Binding-site contacts:
Ligand atom O5 contacts residue SER787 of chain 1.A at 3.7 Å.
Ligand atom N2 contacts residue ASN785 of chain 1.A at 2.9 Å (h-bond).
Ligand atom C2 contacts residue SER787 of chain 1.A at 4.3 Å.
Ligand atom C3 contacts residue ASN785 of chain 1.A at 3.8 Å.
Ligand atom C5 contacts residue ASN785 of chain 1.A at 3.7 Å.
Ligand atom C1 contacts residue ASN785 of chain 1.A at 1.4 Å.
Ligand atom C7 contacts residue ASN785 of chain 1.A at 3.8 Å.
Ligand atom C3 contacts residue SER787 of chain 1.A at 4.4 Å.
Ligand atom O6 contacts residue GLN788 of chain 1.A at 3.7 Å.
Ligand atom O7 contacts residue ASN785 of chain 1.A at 4.3 Å.
Ligand atom C1 contacts residue SER787 of chain 1.A at 3.2 Å.
Ligand atom C4 contacts residue ASN785 of chain 1.A at 4.2 Å.
Ligand atom O5 contacts residue ASN785 of chain 1.A at 2.4 Å (h-bond).
Ligand atom C2 contacts residue ASN785 of chain 1.A at 2.5 Å.
Ligand atom C5 contacts residue SER787 of chain 1.A at 3.8 Å.

This small molecule binds to this protein.
Small molecule (SMILES): CC(=O)N[C@H]1[C@H](O[C@H]2[C@H](O)[C@@H](NC(C)=O)CO[C@@H]2CO)O[C@H](CO)[C@@H](O)[C@@H]1O

Sequence of chain 1.A:
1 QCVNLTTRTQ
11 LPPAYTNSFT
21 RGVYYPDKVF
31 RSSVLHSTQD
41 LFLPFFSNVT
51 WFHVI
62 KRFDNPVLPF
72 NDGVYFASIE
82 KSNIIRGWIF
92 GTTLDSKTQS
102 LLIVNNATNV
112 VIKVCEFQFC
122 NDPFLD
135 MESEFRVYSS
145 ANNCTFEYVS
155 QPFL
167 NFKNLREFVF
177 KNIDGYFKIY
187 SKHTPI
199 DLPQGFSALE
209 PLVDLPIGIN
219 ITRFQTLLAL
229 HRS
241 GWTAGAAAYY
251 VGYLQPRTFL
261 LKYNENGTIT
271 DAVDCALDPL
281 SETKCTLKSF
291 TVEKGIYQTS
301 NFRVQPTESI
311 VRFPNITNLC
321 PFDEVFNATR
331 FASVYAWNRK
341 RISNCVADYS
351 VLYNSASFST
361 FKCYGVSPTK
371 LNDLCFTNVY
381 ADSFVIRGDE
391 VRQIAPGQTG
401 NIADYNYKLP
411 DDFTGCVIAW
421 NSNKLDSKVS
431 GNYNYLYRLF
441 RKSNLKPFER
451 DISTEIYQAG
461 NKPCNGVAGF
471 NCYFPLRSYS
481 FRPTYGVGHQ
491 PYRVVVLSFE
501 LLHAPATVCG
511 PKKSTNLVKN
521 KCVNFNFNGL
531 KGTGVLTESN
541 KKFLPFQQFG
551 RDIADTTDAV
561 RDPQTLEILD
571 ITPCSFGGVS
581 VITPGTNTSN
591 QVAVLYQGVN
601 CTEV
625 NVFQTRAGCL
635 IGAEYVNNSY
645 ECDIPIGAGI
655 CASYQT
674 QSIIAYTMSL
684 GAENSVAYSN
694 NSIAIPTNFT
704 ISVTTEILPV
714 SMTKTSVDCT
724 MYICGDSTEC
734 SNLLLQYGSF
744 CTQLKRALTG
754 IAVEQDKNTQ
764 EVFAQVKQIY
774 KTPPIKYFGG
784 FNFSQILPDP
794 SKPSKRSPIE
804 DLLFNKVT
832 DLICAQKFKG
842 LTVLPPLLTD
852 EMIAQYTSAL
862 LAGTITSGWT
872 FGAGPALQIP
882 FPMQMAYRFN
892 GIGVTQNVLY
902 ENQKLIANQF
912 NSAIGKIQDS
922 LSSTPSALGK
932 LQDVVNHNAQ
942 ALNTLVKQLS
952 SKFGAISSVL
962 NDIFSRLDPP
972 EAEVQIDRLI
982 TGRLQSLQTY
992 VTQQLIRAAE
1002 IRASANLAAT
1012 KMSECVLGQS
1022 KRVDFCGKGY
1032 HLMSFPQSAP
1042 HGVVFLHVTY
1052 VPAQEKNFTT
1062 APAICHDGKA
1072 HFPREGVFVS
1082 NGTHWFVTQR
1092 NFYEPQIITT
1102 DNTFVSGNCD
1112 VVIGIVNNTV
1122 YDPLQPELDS